Binding-site contacts:
Ligand atom OAE contacts residue LYS39 of chain 1.C at 4.0 Å.
Ligand atom CAB contacts residue GLY41 of chain 1.C at 3.9 Å.
Ligand atom NAC contacts residue GLY41 of chain 1.C at 3.9 Å.
Ligand atom CAD contacts residue GLN38 of chain 1.C at 4.0 Å.
Ligand atom CAD contacts residue LYS39 of chain 1.C at 4.2 Å.
Ligand atom NAC contacts residue PRO40 of chain 1.C at 4.0 Å.
Ligand atom CAD contacts residue GLY41 of chain 1.C at 4.3 Å.
Ligand atom CAB contacts residue PRO40 of chain 1.C at 3.8 Å (hydrophobic).
Ligand atom OAE contacts residue GLY41 of chain 1.C at 2.9 Å (h-bond).
Ligand atom CAD contacts residue PRO40 of chain 1.C at 3.7 Å (hydrophobic).
Ligand atom CAA contacts residue GLN38 of chain 1.C at 4.2 Å.
Ligand atom OAE contacts residue PRO40 of chain 1.C at 3.8 Å.
Ligand atom OAE contacts residue GLN38 of chain 1.C at 4.2 Å.
Ligand atom OAE contacts residue LYS42 of chain 1.C at 4.4 Å.
Ligand atom CAA contacts residue GLN39 of chain 1.B at 3.4 Å.
Ligand atom NAC contacts residue GLN38 of chain 1.C at 4.4 Å.

Sequence of chain 1.B:
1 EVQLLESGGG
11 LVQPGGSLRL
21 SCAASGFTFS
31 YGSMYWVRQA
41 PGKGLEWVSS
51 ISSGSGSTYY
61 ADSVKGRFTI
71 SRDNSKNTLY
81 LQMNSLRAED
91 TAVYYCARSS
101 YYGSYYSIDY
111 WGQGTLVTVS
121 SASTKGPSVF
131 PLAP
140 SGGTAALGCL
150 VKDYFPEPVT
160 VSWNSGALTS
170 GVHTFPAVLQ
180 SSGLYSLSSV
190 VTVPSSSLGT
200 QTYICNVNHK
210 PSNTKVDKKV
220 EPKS

The protein below binds the small molecule below.
Small molecule (SMILES): C[N+](C)(C)[O-]

Sequence of chain 1.C:
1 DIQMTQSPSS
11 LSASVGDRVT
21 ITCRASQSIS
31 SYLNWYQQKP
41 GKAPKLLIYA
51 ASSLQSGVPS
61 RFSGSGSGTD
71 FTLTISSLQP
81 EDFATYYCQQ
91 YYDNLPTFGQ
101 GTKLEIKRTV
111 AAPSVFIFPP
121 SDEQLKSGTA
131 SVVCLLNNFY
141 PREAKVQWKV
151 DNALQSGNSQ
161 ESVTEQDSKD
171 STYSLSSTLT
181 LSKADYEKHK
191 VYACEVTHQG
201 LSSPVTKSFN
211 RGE